Binding-site contacts:
Ligand atom C2 contacts residue ASN307 of chain 29.E at 2.5 Å.
Ligand atom C7 contacts residue ASN307 of chain 29.E at 4.1 Å.
Ligand atom C3 contacts residue ASN307 of chain 29.E at 3.8 Å.
Ligand atom C8 contacts residue PRO305 of chain 29.E at 2.9 Å (hydrophobic).
Ligand atom C7 contacts residue PRO305 of chain 29.E at 4.3 Å (hydrophobic).
Ligand atom C8 contacts residue ASN307 of chain 29.E at 4.5 Å.
Ligand atom C1 contacts residue ASN307 of chain 29.E at 1.4 Å.
Ligand atom O5 contacts residue ASN307 of chain 29.E at 2.3 Å (h-bond).
Ligand atom C8 contacts residue ILE306 of chain 29.E at 3.7 Å (hydrophobic).
Ligand atom C5 contacts residue ASN307 of chain 29.E at 3.6 Å.
Ligand atom O6 contacts residue GLN328 of chain 29.E at 4.3 Å.
Ligand atom C4 contacts residue ASN307 of chain 29.E at 4.2 Å.
Ligand atom N2 contacts residue ASN307 of chain 29.E at 3.0 Å (h-bond).

Sequence of chain 29.E:
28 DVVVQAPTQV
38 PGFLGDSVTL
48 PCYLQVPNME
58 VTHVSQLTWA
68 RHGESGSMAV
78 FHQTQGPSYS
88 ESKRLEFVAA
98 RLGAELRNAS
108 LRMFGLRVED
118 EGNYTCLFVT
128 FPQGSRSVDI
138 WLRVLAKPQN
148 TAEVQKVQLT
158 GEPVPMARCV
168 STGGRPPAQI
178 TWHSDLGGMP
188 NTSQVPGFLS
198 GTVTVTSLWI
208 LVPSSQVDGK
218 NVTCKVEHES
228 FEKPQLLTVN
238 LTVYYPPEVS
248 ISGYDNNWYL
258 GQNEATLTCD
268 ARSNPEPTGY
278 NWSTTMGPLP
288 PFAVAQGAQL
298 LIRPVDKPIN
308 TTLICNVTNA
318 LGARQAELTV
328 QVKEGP

A protein and the small-molecule ligand that binds it are described below.
Small molecule (SMILES): CC(=O)N[C@H]1[C@H](O[C@H]2[C@H](O)[C@@H](NC(C)=O)CO[C@@H]2CO[C@@H]2O[C@@H](C)[C@@H](O)[C@@H](O)[C@@H]2O)O[C@H](CO)[C@@H](O[C@@H]2O[C@H](CO)[C@@H](O)[C@H](O)[C@@H]2O)[C@@H]1O